Binding-site contacts:
Ligand atom FE contacts residue CYS558 of chain 1.B at 2.4 Å.
Ligand atom NI contacts residue CYS555 of chain 1.B at 2.2 Å.
Ligand atom C1 contacts residue PRO509 of chain 1.B at 3.9 Å (hydrophobic).
Ligand atom O4 contacts residue CYS555 of chain 1.B at 3.1 Å.
Ligand atom O1 contacts residue VAL508 of chain 1.B at 3.4 Å.
Ligand atom C3 contacts residue ARG487 of chain 1.B at 3.5 Å.
Ligand atom C3 contacts residue VAL508 of chain 1.B at 3.8 Å (hydrophobic).
Ligand atom C1 contacts residue CYS64 of chain 1.B at 3.1 Å (hydrophobic).
Ligand atom N3 contacts residue VAL508 of chain 1.B at 3.9 Å.
Ligand atom NI contacts residue CYS61 of chain 1.B at 2.3 Å.
Ligand atom N2 contacts residue ARG487 of chain 1.B at 2.8 Å (salt-bridge).
Ligand atom C3 contacts residue PRO509 of chain 1.B at 3.6 Å (hydrophobic).
Ligand atom N3 contacts residue CYS558 of chain 1.B at 3.4 Å.
Ligand atom O1 contacts residue HIS68 of chain 1.B at 3.4 Å (h-bond).
Ligand atom FE contacts residue CYS64 of chain 1.B at 2.3 Å.
Ligand atom C2 contacts residue ALA485 of chain 1.B at 3.8 Å (hydrophobic).
Ligand atom N2 contacts residue PRO486 of chain 1.B at 3.3 Å.
Ligand atom O4 contacts residue CYS558 of chain 1.B at 3.1 Å (h-bond).
Ligand atom C2 contacts residue ARG487 of chain 1.B at 3.5 Å.
Ligand atom C2 contacts residue CYS64 of chain 1.B at 3.0 Å (hydrophobic).
Ligand atom O1 contacts residue PRO509 of chain 1.B at 3.5 Å.
Ligand atom O1 contacts residue LEU490 of chain 1.B at 3.7 Å.
Ligand atom N3 contacts residue PRO509 of chain 1.B at 3.5 Å.
Ligand atom N2 contacts residue CYS64 of chain 1.B at 3.4 Å.
Ligand atom O4 contacts residue CYS64 of chain 1.B at 2.7 Å (h-bond).
Ligand atom N3 contacts residue SER510 of chain 1.B at 2.9 Å (h-bond).
Ligand atom C1 contacts residue CYS558 of chain 1.B at 2.9 Å (hydrophobic).
Ligand atom O1 contacts residue VAL67 of chain 1.B at 3.5 Å.
Ligand atom O1 contacts residue CYS558 of chain 1.B at 3.8 Å.
Ligand atom NI contacts residue CYS558 of chain 1.B at 2.6 Å.
Ligand atom C1 contacts residue VAL67 of chain 1.B at 3.7 Å (hydrophobic).
Ligand atom O1 contacts residue ALA485 of chain 1.B at 3.6 Å.
Ligand atom C1 contacts residue HIS68 of chain 1.B at 3.5 Å.
Ligand atom C3 contacts residue SER510 of chain 1.B at 3.9 Å.
Ligand atom C1 contacts residue VAL508 of chain 1.B at 3.6 Å (hydrophobic).
Ligand atom N3 contacts residue ARG487 of chain 1.B at 3.6 Å.
Ligand atom N2 contacts residue ALA485 of chain 1.B at 3.4 Å.
Ligand atom C3 contacts residue CYS558 of chain 1.B at 3.0 Å (hydrophobic).
Ligand atom NI contacts residue CYS64 of chain 1.B at 2.6 Å.
Ligand atom O4 contacts residue ARG487 of chain 1.B at 3.1 Å.

Sequence of chain 1.B:
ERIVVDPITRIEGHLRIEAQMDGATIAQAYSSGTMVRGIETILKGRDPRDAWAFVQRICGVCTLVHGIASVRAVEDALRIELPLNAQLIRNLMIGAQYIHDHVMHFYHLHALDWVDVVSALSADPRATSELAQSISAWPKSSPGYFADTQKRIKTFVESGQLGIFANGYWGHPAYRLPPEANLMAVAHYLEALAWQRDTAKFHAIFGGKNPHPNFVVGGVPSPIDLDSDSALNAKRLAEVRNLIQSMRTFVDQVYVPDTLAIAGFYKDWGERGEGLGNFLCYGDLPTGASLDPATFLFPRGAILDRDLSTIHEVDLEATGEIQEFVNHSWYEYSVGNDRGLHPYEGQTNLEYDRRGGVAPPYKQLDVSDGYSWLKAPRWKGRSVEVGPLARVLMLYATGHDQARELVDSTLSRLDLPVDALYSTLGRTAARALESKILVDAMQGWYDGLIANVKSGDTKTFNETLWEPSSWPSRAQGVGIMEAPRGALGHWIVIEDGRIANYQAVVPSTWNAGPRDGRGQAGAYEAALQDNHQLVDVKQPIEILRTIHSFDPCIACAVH

A small-molecule ligand and the protein it binds are described below.
Small molecule (SMILES): N#C[Fe](C#N)(C#[O+])O[Ni]